Binding-site contacts:
Ligand atom C08 contacts residue TYR205 of chain 1.E at 3.8 Å (hydrophobic).
Ligand atom O19 contacts residue VAL165 of chain 1.E at 3.7 Å.
Ligand atom C26 contacts residue TYR212 of chain 1.E at 4.0 Å (hydrophobic).
Ligand atom C11 contacts residue TYR205 of chain 1.E at 3.6 Å (hydrophobic).
Ligand atom C13 contacts residue MET133 of chain 1.A at 4.1 Å (hydrophobic).
Ligand atom C21 contacts residue ARG96 of chain 1.A at 4.0 Å.
Ligand atom C13 contacts residue TYR205 of chain 1.E at 4.0 Å (hydrophobic).
Ligand atom C23 contacts residue ARG96 of chain 1.A at 3.5 Å.
Ligand atom O12 contacts residue TYR205 of chain 1.E at 3.8 Å.
Ligand atom C26 contacts residue SER167 of chain 1.E at 4.0 Å.
Ligand atom O24 contacts residue SER167 of chain 1.E at 3.6 Å.
Ligand atom O24 contacts residue GLU210 of chain 1.E at 2.8 Å (salt-bridge).
Ligand atom C20 contacts residue VAL165 of chain 1.E at 3.9 Å (hydrophobic).
Ligand atom C14 contacts residue TYR72 of chain 1.A at 3.9 Å (hydrophobic).
Ligand atom C23 contacts residue GLU210 of chain 1.E at 3.1 Å.
Ligand atom C04 contacts residue TRP164 of chain 1.E at 3.7 Å (hydrophobic).
Ligand atom O19 contacts residue VAL125 of chain 1.A at 3.8 Å.
Ligand atom O10 contacts residue TYR205 of chain 1.E at 3.3 Å.
Ligand atom O17 contacts residue TRP164 of chain 1.E at 2.8 Å (h-bond).
Ligand atom O19 contacts residue MET133 of chain 1.A at 3.6 Å.
Ligand atom O12 contacts residue MET133 of chain 1.A at 3.7 Å.
Ligand atom C16 contacts residue TRP164 of chain 1.E at 3.2 Å (hydrophobic).
Ligand atom C03 contacts residue GLU162 of chain 1.E at 3.4 Å.
Ligand atom O22 contacts residue ARG96 of chain 1.A at 3.2 Å (salt-bridge).
Ligand atom C14 contacts residue SER135 of chain 1.A at 3.5 Å.
Ligand atom C01 contacts residue TYR72 of chain 1.A at 3.7 Å (hydrophobic).
Ligand atom C05 contacts residue TRP164 of chain 1.E at 3.8 Å (hydrophobic).
Ligand atom C06 contacts residue TYR72 of chain 1.A at 4.1 Å (hydrophobic).
Ligand atom C05 contacts residue TYR72 of chain 1.A at 3.7 Å (hydrophobic).
Ligand atom C11 contacts residue MET133 of chain 1.A at 3.8 Å (hydrophobic).
Ligand atom C18 contacts residue TRP164 of chain 1.E at 3.8 Å (hydrophobic).
Ligand atom C11 contacts residue ARG74 of chain 1.A at 3.1 Å.
Ligand atom O17 contacts residue VAL165 of chain 1.E at 4.0 Å.
Ligand atom C03 contacts residue TRP164 of chain 1.E at 3.9 Å (hydrophobic).
Ligand atom C05 contacts residue SER135 of chain 1.A at 4.0 Å.
Ligand atom C09 contacts residue TYR205 of chain 1.E at 3.6 Å (hydrophobic).
Ligand atom C18 contacts residue VAL165 of chain 1.E at 3.8 Å (hydrophobic).
Ligand atom O12 contacts residue ARG74 of chain 1.A at 2.9 Å (salt-bridge).
Ligand atom C25 contacts residue SER167 of chain 1.E at 3.9 Å.
Ligand atom C27 contacts residue TYR212 of chain 1.E at 3.9 Å (hydrophobic).

Sequence of chain 1.E:
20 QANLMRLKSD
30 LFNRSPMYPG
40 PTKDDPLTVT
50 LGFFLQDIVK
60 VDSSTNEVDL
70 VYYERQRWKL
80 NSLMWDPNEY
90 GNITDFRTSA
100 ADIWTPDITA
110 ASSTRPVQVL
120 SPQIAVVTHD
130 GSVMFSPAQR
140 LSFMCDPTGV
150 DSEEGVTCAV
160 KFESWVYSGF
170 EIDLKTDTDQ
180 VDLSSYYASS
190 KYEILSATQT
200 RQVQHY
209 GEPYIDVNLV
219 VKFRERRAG

This protein binds this small molecule.
Small molecule (SMILES): C[N+]1(C)CCc2cc3c(cc2[C@H]1[C@@H]1OC(=O)c2c1ccc1c2OCO1)OCO3

Sequence of chain 1.A:
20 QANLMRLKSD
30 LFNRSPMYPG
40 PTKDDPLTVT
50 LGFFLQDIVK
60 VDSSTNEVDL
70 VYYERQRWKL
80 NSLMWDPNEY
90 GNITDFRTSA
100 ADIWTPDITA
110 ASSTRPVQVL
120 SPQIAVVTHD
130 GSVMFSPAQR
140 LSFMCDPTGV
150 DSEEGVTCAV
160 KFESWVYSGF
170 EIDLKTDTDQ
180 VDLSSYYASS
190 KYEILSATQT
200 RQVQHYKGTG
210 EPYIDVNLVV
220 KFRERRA